Binding-site contacts:
Ligand atom O5 contacts residue ASN307 of chain 8.E at 2.3 Å (h-bond).
Ligand atom C8 contacts residue PRO305 of chain 8.E at 2.9 Å (hydrophobic).
Ligand atom C3 contacts residue ASN307 of chain 8.E at 3.8 Å.
Ligand atom C8 contacts residue ILE306 of chain 8.E at 3.7 Å (hydrophobic).
Ligand atom C1 contacts residue ASN307 of chain 8.E at 1.4 Å.
Ligand atom N2 contacts residue ASN307 of chain 8.E at 3.0 Å (h-bond).
Ligand atom C5 contacts residue ASN307 of chain 8.E at 3.6 Å.
Ligand atom C7 contacts residue PRO305 of chain 8.E at 4.3 Å (hydrophobic).
Ligand atom C4 contacts residue ASN307 of chain 8.E at 4.2 Å.
Ligand atom C2 contacts residue ASN307 of chain 8.E at 2.5 Å.
Ligand atom C7 contacts residue ASN307 of chain 8.E at 4.1 Å.
Ligand atom C8 contacts residue ASN307 of chain 8.E at 4.5 Å.
Ligand atom O6 contacts residue GLN328 of chain 8.E at 4.3 Å.

Sequence of chain 8.E:
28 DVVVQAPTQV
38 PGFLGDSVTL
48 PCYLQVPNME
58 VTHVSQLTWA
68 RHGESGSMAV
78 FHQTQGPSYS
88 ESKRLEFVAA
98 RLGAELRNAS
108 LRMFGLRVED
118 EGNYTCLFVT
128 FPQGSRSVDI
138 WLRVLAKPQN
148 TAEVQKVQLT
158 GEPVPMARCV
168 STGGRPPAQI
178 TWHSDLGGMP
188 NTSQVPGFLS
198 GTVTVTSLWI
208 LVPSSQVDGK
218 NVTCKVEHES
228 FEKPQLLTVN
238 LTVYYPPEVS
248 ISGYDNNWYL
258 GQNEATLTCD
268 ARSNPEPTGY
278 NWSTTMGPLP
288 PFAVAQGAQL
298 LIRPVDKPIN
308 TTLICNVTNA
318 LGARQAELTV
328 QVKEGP

This small molecule binds to this protein.
Small molecule (SMILES): CC(=O)N[C@H]1[C@H](O[C@H]2[C@H](O)[C@@H](NC(C)=O)CO[C@@H]2CO[C@@H]2O[C@@H](C)[C@@H](O)[C@@H](O)[C@@H]2O)O[C@H](CO)[C@@H](O[C@@H]2O[C@H](CO)[C@@H](O)[C@H](O)[C@@H]2O)[C@@H]1O